Sequence of chain 2.A:
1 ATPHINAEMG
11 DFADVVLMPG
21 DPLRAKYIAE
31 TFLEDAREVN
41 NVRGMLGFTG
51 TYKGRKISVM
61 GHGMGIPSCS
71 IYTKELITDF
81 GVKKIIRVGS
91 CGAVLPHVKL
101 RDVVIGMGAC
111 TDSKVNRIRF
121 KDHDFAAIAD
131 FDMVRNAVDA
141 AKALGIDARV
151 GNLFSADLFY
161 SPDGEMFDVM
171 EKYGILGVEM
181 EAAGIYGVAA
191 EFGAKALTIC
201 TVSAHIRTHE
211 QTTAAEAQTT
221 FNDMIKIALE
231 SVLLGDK

Binding-site contacts:
Ligand atom N6 contacts residue GLY92 of chain 2.C at 3.5 Å.
Ligand atom C2 contacts residue PHE159 of chain 2.C at 3.5 Å (hydrophobic).
Ligand atom N1 contacts residue VAL178 of chain 2.C at 3.7 Å.
Ligand atom C4 contacts residue VAL178 of chain 2.C at 3.7 Å (hydrophobic).
Ligand atom N3 contacts residue GLU179 of chain 2.C at 3.6 Å.
Ligand atom O5' contacts residue HIS4 of chain 2.A at 2.6 Å (h-bond).
Ligand atom C2 contacts residue MET180 of chain 2.C at 3.8 Å (hydrophobic).
Ligand atom C9 contacts residue SER90 of chain 2.C at 3.5 Å.
Ligand atom C1' contacts residue SER90 of chain 2.C at 3.6 Å.
Ligand atom O2' contacts residue GLU181 of chain 2.C at 2.4 Å (salt-bridge).
Ligand atom O2' contacts residue PO41 of chain 2.K at 3.1 Å (h-bond).
Ligand atom O3' contacts residue PO41 of chain 2.K at 2.6 Å (h-bond).
Ligand atom C6 contacts residue VAL178 of chain 2.C at 3.5 Å (hydrophobic).
Ligand atom N8 contacts residue CYS91 of chain 2.C at 3.8 Å.
Ligand atom C4' contacts residue PO41 of chain 2.K at 3.3 Å.
Ligand atom C3' contacts residue GLU181 of chain 2.C at 3.4 Å.
Ligand atom O2' contacts residue MET180 of chain 2.C at 3.3 Å (h-bond).
Ligand atom O4' contacts residue PO41 of chain 2.K at 3.2 Å (h-bond).
Ligand atom O4' contacts residue SER90 of chain 2.C at 3.7 Å.
Ligand atom C1' contacts residue PO41 of chain 2.K at 3.0 Å.
Ligand atom C5' contacts residue PHE159 of chain 2.C at 3.7 Å (hydrophobic).
Ligand atom O2' contacts residue ARG87 of chain 2.C at 2.9 Å (salt-bridge).
Ligand atom O3' contacts residue GLU181 of chain 2.C at 2.5 Å (salt-bridge).
Ligand atom C4' contacts residue ARG43 of chain 2.A at 3.7 Å.
Ligand atom C3' contacts residue PO41 of chain 2.K at 3.5 Å.
Ligand atom O2' contacts residue GLU179 of chain 2.C at 3.5 Å.
Ligand atom N3 contacts residue MET180 of chain 2.C at 3.5 Å.
Ligand atom N3 contacts residue PHE159 of chain 2.C at 3.7 Å.
Ligand atom C5' contacts residue HIS4 of chain 2.A at 3.4 Å.
Ligand atom C5 contacts residue VAL178 of chain 2.C at 3.5 Å (hydrophobic).
Ligand atom N7 contacts residue GLY92 of chain 2.C at 3.7 Å.
Ligand atom C2' contacts residue MET180 of chain 2.C at 3.7 Å (hydrophobic).
Ligand atom C2' contacts residue GLU181 of chain 2.C at 3.5 Å.
Ligand atom O5' contacts residue PHE159 of chain 2.C at 3.5 Å.
Ligand atom N7 contacts residue CYS91 of chain 2.C at 3.6 Å.
Ligand atom O3' contacts residue MET64 of chain 2.C at 3.7 Å.
Ligand atom C2' contacts residue PO41 of chain 2.K at 3.5 Å.
Ligand atom N8 contacts residue SER90 of chain 2.C at 2.8 Å (h-bond).
Ligand atom O4' contacts residue ARG43 of chain 2.A at 3.5 Å (salt-bridge).
Ligand atom O5' contacts residue ARG43 of chain 2.A at 3.7 Å.

This small molecule binds to this protein.
Small molecule (SMILES): Nc1ncnc2c([C@@H]3O[C@H](CO)[C@@H](O)[C@H]3O)n[nH]c12

Sequence of chain 2.C:
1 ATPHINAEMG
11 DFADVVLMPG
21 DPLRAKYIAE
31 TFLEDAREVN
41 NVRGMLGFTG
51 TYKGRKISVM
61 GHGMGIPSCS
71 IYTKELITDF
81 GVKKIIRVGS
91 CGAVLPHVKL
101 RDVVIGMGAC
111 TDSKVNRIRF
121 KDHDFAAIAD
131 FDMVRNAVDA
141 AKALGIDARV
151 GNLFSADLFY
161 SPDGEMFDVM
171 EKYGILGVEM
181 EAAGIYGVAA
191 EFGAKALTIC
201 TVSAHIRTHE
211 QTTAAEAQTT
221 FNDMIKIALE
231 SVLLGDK